Binding-site contacts:
Ligand atom C2 contacts residue ZN1 of chain 1.K at 3.0 Å.
Ligand atom C6 contacts residue TYR133 of chain 1.B at 3.7 Å (hydrophobic).
Ligand atom N3 contacts residue HIS189 of chain 1.B at 3.4 Å (h-bond).
Ligand atom C6 contacts residue TYR178 of chain 1.B at 3.3 Å (hydrophobic).
Ligand atom O contacts residue PHE186 of chain 1.B at 3.3 Å.
Ligand atom N4 contacts residue GLU191 of chain 1.B at 3.2 Å (salt-bridge).
Ligand atom C2 contacts residue HIS189 of chain 1.B at 3.5 Å.
Ligand atom N contacts residue ZN1 of chain 1.K at 2.1 Å.
Ligand atom C1 contacts residue ZN1 of chain 1.K at 3.0 Å.
Ligand atom N5 contacts residue ASP192 of chain 1.B at 2.9 Å (salt-bridge).
Ligand atom N1 contacts residue TYR133 of chain 1.B at 2.7 Å (h-bond).
Ligand atom O contacts residue LYS207 of chain 1.B at 2.8 Å (salt-bridge).
Ligand atom C1 contacts residue PHE186 of chain 1.B at 3.8 Å (hydrophobic).
Ligand atom N2 contacts residue TYR178 of chain 1.B at 3.7 Å.
Ligand atom C1 contacts residue HIS277 of chain 1.B at 3.5 Å.
Ligand atom C contacts residue PHE186 of chain 1.B at 3.5 Å (hydrophobic).
Ligand atom C7 contacts residue GLU191 of chain 1.B at 3.3 Å.
Ligand atom C15 contacts residue ASP192 of chain 1.B at 3.3 Å.
Ligand atom C7 contacts residue HIS189 of chain 1.B at 3.7 Å.
Ligand atom C5 contacts residue LYS207 of chain 1.B at 3.9 Å.
Ligand atom C13 contacts residue GLU170 of chain 1.B at 3.8 Å.
Ligand atom N3 contacts residue ZN1 of chain 1.K at 3.0 Å.
Ligand atom N1 contacts residue TYR178 of chain 1.B at 3.7 Å.
Ligand atom O contacts residue TYR133 of chain 1.B at 3.3 Å (h-bond).
Ligand atom N contacts residue HIS189 of chain 1.B at 3.2 Å (h-bond).
Ligand atom C11 contacts residue LYS242 of chain 1.B at 3.5 Å.
Ligand atom N4 contacts residue HIS189 of chain 1.B at 2.8 Å (h-bond).
Ligand atom C15 contacts residue GLU170 of chain 1.B at 3.4 Å.
Ligand atom C12 contacts residue ASP192 of chain 1.B at 3.6 Å.
Ligand atom C13 contacts residue TYR176 of chain 1.B at 3.7 Å (hydrophobic).
Ligand atom C9 contacts residue TYR178 of chain 1.B at 3.3 Å (hydrophobic).
Ligand atom C4 contacts residue PHE186 of chain 1.B at 3.6 Å (hydrophobic).
Ligand atom C10 contacts residue TYR178 of chain 1.B at 3.9 Å (hydrophobic).
Ligand atom C7 contacts residue ZN1 of chain 1.K at 3.4 Å.
Ligand atom C1 contacts residue TRP209 of chain 1.B at 3.6 Å (hydrophobic).
Ligand atom C contacts residue TRP209 of chain 1.B at 3.6 Å (hydrophobic).
Ligand atom N4 contacts residue ZN1 of chain 1.K at 2.3 Å.
Ligand atom C5 contacts residue PHE186 of chain 1.B at 3.4 Å (hydrophobic).
Ligand atom C5 contacts residue TYR133 of chain 1.B at 3.4 Å (hydrophobic).
Ligand atom N contacts residue HIS277 of chain 1.B at 3.4 Å (h-bond).

Sequence of chain 1.B:
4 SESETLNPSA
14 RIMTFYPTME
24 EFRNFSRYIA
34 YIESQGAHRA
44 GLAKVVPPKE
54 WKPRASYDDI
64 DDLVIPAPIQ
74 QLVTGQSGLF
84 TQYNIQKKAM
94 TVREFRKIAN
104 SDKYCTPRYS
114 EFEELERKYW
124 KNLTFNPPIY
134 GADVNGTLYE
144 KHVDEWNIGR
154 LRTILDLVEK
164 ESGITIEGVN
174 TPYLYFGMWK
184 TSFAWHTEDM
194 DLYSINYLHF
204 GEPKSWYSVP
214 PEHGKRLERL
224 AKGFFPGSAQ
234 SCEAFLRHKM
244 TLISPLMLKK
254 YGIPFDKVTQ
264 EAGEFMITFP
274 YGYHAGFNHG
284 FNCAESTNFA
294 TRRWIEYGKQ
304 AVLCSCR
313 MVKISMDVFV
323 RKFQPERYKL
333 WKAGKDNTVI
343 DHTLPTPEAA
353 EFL

This protein binds this small molecule.
Small molecule (SMILES): CN1CCC(c2cnn(-c3nccc4c(=O)[nH]cnc34)c2)CC1